Sequence of chain 1.D:
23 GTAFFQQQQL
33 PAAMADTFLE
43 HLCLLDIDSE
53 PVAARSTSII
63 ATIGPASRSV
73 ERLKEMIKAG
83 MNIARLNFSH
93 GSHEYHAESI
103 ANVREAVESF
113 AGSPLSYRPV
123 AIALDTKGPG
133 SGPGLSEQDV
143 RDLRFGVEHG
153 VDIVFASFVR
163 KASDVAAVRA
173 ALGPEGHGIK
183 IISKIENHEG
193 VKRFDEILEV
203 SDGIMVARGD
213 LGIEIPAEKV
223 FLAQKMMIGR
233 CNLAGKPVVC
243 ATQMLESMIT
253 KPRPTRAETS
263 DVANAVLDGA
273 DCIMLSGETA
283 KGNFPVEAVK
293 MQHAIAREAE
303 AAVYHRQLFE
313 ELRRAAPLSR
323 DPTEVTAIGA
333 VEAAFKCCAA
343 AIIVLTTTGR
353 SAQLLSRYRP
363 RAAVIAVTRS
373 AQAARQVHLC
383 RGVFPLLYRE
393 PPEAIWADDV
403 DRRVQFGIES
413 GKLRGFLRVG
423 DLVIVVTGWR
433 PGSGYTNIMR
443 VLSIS

Binding-site contacts:
Ligand atom C6 contacts residue SER353 of chain 1.D at 3.7 Å.
Ligand atom P2 contacts residue THR348 of chain 1.D at 3.5 Å.
Ligand atom O2 contacts residue LEU347 of chain 1.D at 3.5 Å.
Ligand atom O4P contacts residue THR350 of chain 1.D at 2.7 Å (h-bond).
Ligand atom O2P contacts residue ARG405 of chain 1.D at 2.6 Å (salt-bridge).
Ligand atom C6 contacts residue THR438 of chain 1.D at 3.4 Å.
Ligand atom P2 contacts residue THR349 of chain 1.D at 3.7 Å.
Ligand atom O4 contacts residue GLY436 of chain 1.D at 3.7 Å.
Ligand atom O6 contacts residue THR348 of chain 1.D at 3.6 Å.
Ligand atom O4 contacts residue TYR437 of chain 1.D at 2.9 Å (h-bond).
Ligand atom O4 contacts residue GLY434 of chain 1.D at 2.6 Å (h-bond).
Ligand atom O4P contacts residue SER435 of chain 1.D at 3.0 Å (h-bond).
Ligand atom O3 contacts residue GLY430 of chain 1.D at 3.2 Å.
Ligand atom O1 contacts residue GLY434 of chain 1.D at 3.7 Å.
Ligand atom O5P contacts residue GLY436 of chain 1.D at 2.9 Å (h-bond).
Ligand atom O4P contacts residue THR349 of chain 1.D at 3.2 Å (h-bond).
Ligand atom P2 contacts residue SER353 of chain 1.D at 3.6 Å.
Ligand atom O5P contacts residue SER353 of chain 1.D at 3.6 Å.
Ligand atom O5P contacts residue SER435 of chain 1.D at 3.1 Å (h-bond).
Ligand atom O3P contacts residue ARG405 of chain 1.D at 2.8 Å (salt-bridge).
Ligand atom C5 contacts residue GLY434 of chain 1.D at 3.4 Å.
Ligand atom C1 contacts residue ARG405 of chain 1.D at 3.9 Å.
Ligand atom P1 contacts residue ARG405 of chain 1.D at 3.6 Å.
Ligand atom O1P contacts residue PRO433 of chain 1.D at 3.6 Å.
Ligand atom O5 contacts residue LEU347 of chain 1.D at 3.8 Å.
Ligand atom C3 contacts residue GLY434 of chain 1.D at 3.5 Å.
Ligand atom O4 contacts residue THR438 of chain 1.D at 3.5 Å (h-bond).
Ligand atom O3 contacts residue TRP398 of chain 1.D at 3.7 Å.
Ligand atom C3 contacts residue ARG432 of chain 1.D at 3.3 Å.
Ligand atom O6P contacts residue SER353 of chain 1.D at 2.6 Å (h-bond).
Ligand atom O1P contacts residue GLY434 of chain 1.D at 2.8 Å (h-bond).
Ligand atom O2 contacts residue GLY430 of chain 1.D at 3.5 Å (h-bond).
Ligand atom P2 contacts residue SER435 of chain 1.D at 3.6 Å.
Ligand atom O3P contacts residue TRP398 of chain 1.D at 2.8 Å (h-bond).
Ligand atom O6P contacts residue THR348 of chain 1.D at 2.6 Å (h-bond).
Ligand atom C6 contacts residue LEU347 of chain 1.D at 3.6 Å (hydrophobic).
Ligand atom C4 contacts residue GLY434 of chain 1.D at 3.3 Å.
Ligand atom O6 contacts residue THR349 of chain 1.D at 3.1 Å (h-bond).
Ligand atom O4P contacts residue THR348 of chain 1.D at 3.6 Å (h-bond).
Ligand atom O3 contacts residue ARG432 of chain 1.D at 2.7 Å (salt-bridge).

This small molecule binds to this protein.
Small molecule (SMILES): O=P(O)(O)OC[C@H]1O[C@](O)(COP(=O)(O)O)[C@@H](O)[C@@H]1O